Binding-site contacts:
Ligand atom C7 contacts residue GLN79 of chain 1.A at 3.7 Å.
Ligand atom O7 contacts residue VAL81 of chain 1.A at 2.8 Å.
Ligand atom C6 contacts residue GLU78 of chain 1.A at 3.7 Å.
Ligand atom C7 contacts residue VAL81 of chain 1.A at 3.4 Å (hydrophobic).
Ligand atom N2 contacts residue GLN79 of chain 1.A at 4.4 Å.
Ligand atom O7 contacts residue CYS4 of chain 1.A at 3.8 Å.
Ligand atom C5 contacts residue GLN79 of chain 1.A at 4.1 Å.
Ligand atom C3 contacts residue ASN80 of chain 1.A at 3.6 Å.
Ligand atom C8 contacts residue VAL81 of chain 1.A at 4.2 Å (hydrophobic).
Ligand atom C7 contacts residue ASN80 of chain 1.A at 3.9 Å.
Ligand atom O5 contacts residue GLU78 of chain 1.A at 3.6 Å.
Ligand atom C4 contacts residue ASN80 of chain 1.A at 3.6 Å.
Ligand atom C4 contacts residue GLN79 of chain 1.A at 4.3 Å.
Ligand atom C1 contacts residue VAL81 of chain 1.A at 3.8 Å (hydrophobic).
Ligand atom O6 contacts residue ASN77 of chain 1.A at 3.1 Å (h-bond).
Ligand atom C5 contacts residue GLU78 of chain 1.A at 3.8 Å.
Ligand atom O7 contacts residue GLU78 of chain 1.A at 4.5 Å.
Ligand atom C5 contacts residue ASN77 of chain 1.A at 4.2 Å.
Ligand atom C5 contacts residue ASN80 of chain 1.A at 3.5 Å.
Ligand atom C2 contacts residue ASN80 of chain 1.A at 2.4 Å.
Ligand atom O5 contacts residue ASN80 of chain 1.A at 2.4 Å (h-bond).
Ligand atom O7 contacts residue ASN77 of chain 1.A at 4.0 Å.
Ligand atom C6 contacts residue GLN79 of chain 1.A at 3.5 Å.
Ligand atom C6 contacts residue ASN77 of chain 1.A at 3.2 Å.
Ligand atom C7 contacts residue CYS4 of chain 1.A at 4.2 Å (hydrophobic).
Ligand atom C7 contacts residue SER82 of chain 1.A at 4.2 Å.
Ligand atom N2 contacts residue LEU181 of chain 1.A at 4.4 Å.
Ligand atom O5 contacts residue GLN79 of chain 1.A at 3.2 Å (h-bond).
Ligand atom N2 contacts residue VAL81 of chain 1.A at 3.6 Å (h-bond).
Ligand atom C8 contacts residue CYS4 of chain 1.A at 3.6 Å (hydrophobic).
Ligand atom O7 contacts residue ASN80 of chain 1.A at 3.5 Å (h-bond).
Ligand atom C2 contacts residue VAL81 of chain 1.A at 4.5 Å (hydrophobic).
Ligand atom O7 contacts residue GLN79 of chain 1.A at 2.7 Å (h-bond).
Ligand atom N2 contacts residue ASN80 of chain 1.A at 2.8 Å (h-bond).
Ligand atom O7 contacts residue SER82 of chain 1.A at 4.0 Å.
Ligand atom C1 contacts residue ASN80 of chain 1.A at 1.5 Å.
Ligand atom C1 contacts residue GLN79 of chain 1.A at 4.1 Å.
Ligand atom O6 contacts residue GLU78 of chain 1.A at 4.3 Å.
Ligand atom O6 contacts residue GLN79 of chain 1.A at 4.5 Å.
Ligand atom C8 contacts residue SER82 of chain 1.A at 4.3 Å.

The small molecule below binds the protein below.
Small molecule (SMILES): CC(=O)N[C@H]1[C@H](O[C@H]2[C@H](O)[C@@H](NC(C)=O)CO[C@@H]2CO)O[C@H](CO)[C@@H](O)[C@@H]1O

Sequence of chain 1.A:
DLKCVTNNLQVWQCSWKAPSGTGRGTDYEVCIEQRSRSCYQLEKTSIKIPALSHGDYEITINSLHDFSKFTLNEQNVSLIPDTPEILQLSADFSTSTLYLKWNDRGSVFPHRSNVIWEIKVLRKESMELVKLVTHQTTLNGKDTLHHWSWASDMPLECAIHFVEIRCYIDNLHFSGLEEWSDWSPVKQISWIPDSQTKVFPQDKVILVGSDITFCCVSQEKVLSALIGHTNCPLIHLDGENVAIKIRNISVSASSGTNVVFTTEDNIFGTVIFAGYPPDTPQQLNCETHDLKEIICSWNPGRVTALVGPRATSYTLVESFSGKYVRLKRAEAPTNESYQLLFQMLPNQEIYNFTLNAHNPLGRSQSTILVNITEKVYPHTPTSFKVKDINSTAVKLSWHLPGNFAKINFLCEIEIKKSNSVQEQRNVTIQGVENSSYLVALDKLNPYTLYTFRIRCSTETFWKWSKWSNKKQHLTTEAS